Sequence of chain 1.E:
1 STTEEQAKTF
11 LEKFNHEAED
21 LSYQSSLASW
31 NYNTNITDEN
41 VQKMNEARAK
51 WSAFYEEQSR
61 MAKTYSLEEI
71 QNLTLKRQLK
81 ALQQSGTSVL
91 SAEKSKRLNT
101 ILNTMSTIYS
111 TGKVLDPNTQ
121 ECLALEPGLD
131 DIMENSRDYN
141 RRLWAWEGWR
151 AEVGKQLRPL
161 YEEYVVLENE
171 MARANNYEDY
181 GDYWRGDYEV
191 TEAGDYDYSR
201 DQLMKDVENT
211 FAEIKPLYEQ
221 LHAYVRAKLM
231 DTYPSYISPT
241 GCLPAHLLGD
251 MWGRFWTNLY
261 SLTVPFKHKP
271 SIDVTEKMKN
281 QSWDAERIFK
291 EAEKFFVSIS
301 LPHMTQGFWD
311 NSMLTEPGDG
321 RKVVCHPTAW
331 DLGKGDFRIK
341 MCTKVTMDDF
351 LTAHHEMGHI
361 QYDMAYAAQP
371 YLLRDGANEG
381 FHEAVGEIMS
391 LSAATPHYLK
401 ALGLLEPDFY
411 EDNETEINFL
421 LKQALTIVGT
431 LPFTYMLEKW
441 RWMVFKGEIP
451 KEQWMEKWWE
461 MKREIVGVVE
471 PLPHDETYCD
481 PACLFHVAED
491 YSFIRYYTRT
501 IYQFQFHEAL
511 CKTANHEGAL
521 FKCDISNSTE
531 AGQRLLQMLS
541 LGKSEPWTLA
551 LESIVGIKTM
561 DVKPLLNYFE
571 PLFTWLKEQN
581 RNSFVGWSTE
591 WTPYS

A small-molecule ligand and the protein it binds are described below.
Small molecule (SMILES): CC(=O)N[C@@H]1[C@@H](O)[C@H](O)[C@@H](CO)O[C@H]1O

Binding-site contacts:
Ligand atom C2 contacts residue ASN72 of chain 1.E at 2.3 Å.
Ligand atom C7 contacts residue THR74 of chain 1.E at 4.3 Å.
Ligand atom O5 contacts residue THR74 of chain 1.E at 3.8 Å.
Ligand atom C3 contacts residue ASN72 of chain 1.E at 3.6 Å.
Ligand atom C6 contacts residue THR74 of chain 1.E at 4.1 Å.
Ligand atom C4 contacts residue ASN72 of chain 1.E at 4.0 Å.
Ligand atom N2 contacts residue ASN72 of chain 1.E at 2.8 Å (h-bond).
Ligand atom O7 contacts residue ASN72 of chain 1.E at 2.9 Å (h-bond).
Ligand atom C1 contacts residue THR74 of chain 1.E at 3.6 Å.
Ligand atom C5 contacts residue ASN72 of chain 1.E at 3.5 Å.
Ligand atom O7 contacts residue THR74 of chain 1.E at 3.2 Å (h-bond).
Ligand atom C8 contacts residue ASN72 of chain 1.E at 3.4 Å.
Ligand atom C7 contacts residue ASN72 of chain 1.E at 2.8 Å.
Ligand atom O5 contacts residue ASN72 of chain 1.E at 2.2 Å (h-bond).
Ligand atom C5 contacts residue THR74 of chain 1.E at 3.7 Å.
Ligand atom C1 contacts residue ASN72 of chain 1.E at 1.3 Å.